Sequence of chain 1.A:
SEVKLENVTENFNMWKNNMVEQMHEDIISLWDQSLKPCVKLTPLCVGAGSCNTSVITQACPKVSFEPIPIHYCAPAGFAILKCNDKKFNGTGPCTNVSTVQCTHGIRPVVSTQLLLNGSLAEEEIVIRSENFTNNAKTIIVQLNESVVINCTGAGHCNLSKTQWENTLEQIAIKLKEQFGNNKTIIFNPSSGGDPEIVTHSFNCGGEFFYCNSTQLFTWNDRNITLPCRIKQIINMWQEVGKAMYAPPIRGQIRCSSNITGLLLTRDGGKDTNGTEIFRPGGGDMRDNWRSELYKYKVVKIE

This protein binds this small molecule.
Small molecule (SMILES): CC(=O)N[C@@H]1[C@@H](O)[C@H](O)[C@@H](CO)O[C@H]1O

Binding-site contacts:
Ligand atom C6 contacts residue GLN173 of chain 1.A at 3.1 Å.
Ligand atom N2 contacts residue GLU148 of chain 1.A at 3.6 Å (salt-bridge).
Ligand atom C5 contacts residue GLN173 of chain 1.A at 3.9 Å.
Ligand atom C1 contacts residue GLU126 of chain 1.A at 4.1 Å.
Ligand atom C8 contacts residue GLU148 of chain 1.A at 3.5 Å.
Ligand atom O6 contacts residue ILE128 of chain 1.A at 3.0 Å (h-bond).
Ligand atom C7 contacts residue ASN147 of chain 1.A at 3.1 Å.
Ligand atom C7 contacts residue GLU148 of chain 1.A at 4.0 Å.
Ligand atom O6 contacts residue LYS177 of chain 1.A at 3.8 Å.
Ligand atom C7 contacts residue GLU126 of chain 1.A at 4.3 Å.
Ligand atom O7 contacts residue ASN147 of chain 1.A at 2.9 Å (h-bond).
Ligand atom C4 contacts residue GLN173 of chain 1.A at 4.3 Å.
Ligand atom O4 contacts residue GLN173 of chain 1.A at 3.5 Å (h-bond).
Ligand atom C6 contacts residue GLU127 of chain 1.A at 3.8 Å.
Ligand atom O7 contacts residue GLU125 of chain 1.A at 4.5 Å.
Ligand atom O6 contacts residue GLU127 of chain 1.A at 3.1 Å.
Ligand atom C1 contacts residue GLU127 of chain 1.A at 4.0 Å.
Ligand atom C2 contacts residue GLU126 of chain 1.A at 4.4 Å.
Ligand atom C5 contacts residue ASN147 of chain 1.A at 3.7 Å.
Ligand atom C1 contacts residue ILE128 of chain 1.A at 4.5 Å (hydrophobic).
Ligand atom O5 contacts residue ILE128 of chain 1.A at 3.6 Å.
Ligand atom O5 contacts residue ASN147 of chain 1.A at 2.4 Å (h-bond).
Ligand atom O5 contacts residue GLU126 of chain 1.A at 4.3 Å.
Ligand atom C2 contacts residue ASN147 of chain 1.A at 2.5 Å.
Ligand atom C6 contacts residue ILE128 of chain 1.A at 4.2 Å (hydrophobic).
Ligand atom C1 contacts residue ASN147 of chain 1.A at 1.4 Å.
Ligand atom C3 contacts residue ASN147 of chain 1.A at 3.8 Å.
Ligand atom O6 contacts residue GLN173 of chain 1.A at 4.0 Å.
Ligand atom O5 contacts residue GLU127 of chain 1.A at 3.3 Å.
Ligand atom O7 contacts residue GLU126 of chain 1.A at 3.2 Å (salt-bridge).
Ligand atom N2 contacts residue ASN147 of chain 1.A at 2.9 Å (h-bond).
Ligand atom C8 contacts residue ASN147 of chain 1.A at 4.3 Å.
Ligand atom C5 contacts residue GLU127 of chain 1.A at 4.3 Å.
Ligand atom C4 contacts residue ASN147 of chain 1.A at 4.3 Å.